Binding-site contacts:
Ligand atom CL2 contacts residue ILE184 of chain 3.A at 4.2 Å.
Ligand atom CL2 contacts residue TYR147 of chain 3.A at 2.4 Å.
Ligand atom CL2 contacts residue LEU187 of chain 3.A at 3.9 Å.
Ligand atom C2C contacts residue MET217 of chain 3.A at 3.9 Å (hydrophobic).
Ligand atom C4B contacts residue ILE125 of chain 3.A at 4.0 Å (hydrophobic).
Ligand atom C3C contacts residue ILE101 of chain 3.A at 3.8 Å (hydrophobic).
Ligand atom C31 contacts residue LEU103 of chain 3.A at 4.1 Å (hydrophobic).
Ligand atom O1B contacts residue ILE125 of chain 3.A at 4.1 Å.
Ligand atom C2A contacts residue ILE220 of chain 3.A at 4.1 Å (hydrophobic).
Ligand atom N2 contacts residue ASN215 of chain 3.A at 4.0 Å.
Ligand atom C4A contacts residue MET146 of chain 3.A at 4.0 Å (hydrophobic).
Ligand atom C1B contacts residue ILE125 of chain 3.A at 3.6 Å (hydrophobic).
Ligand atom C31 contacts residue MET195 of chain 3.A at 3.9 Å (hydrophobic).
Ligand atom C5A contacts residue TYR145 of chain 3.A at 3.7 Å (hydrophobic).
Ligand atom N3A contacts residue TYR147 of chain 3.A at 4.1 Å.
Ligand atom O1A contacts residue LEU127 of chain 3.A at 4.1 Å.
Ligand atom O1A contacts residue ILE239 of chain 3.A at 4.3 Å.
Ligand atom C4B contacts residue ILE220 of chain 3.A at 4.2 Å (hydrophobic).
Ligand atom CL1 contacts residue ILE125 of chain 3.A at 3.7 Å.
Ligand atom C2B contacts residue ILE184 of chain 3.A at 4.1 Å (hydrophobic).
Ligand atom C4 contacts residue LEU103 of chain 3.A at 3.6 Å (hydrophobic).
Ligand atom C2C contacts residue ILE101 of chain 3.A at 4.2 Å (hydrophobic).
Ligand atom C3 contacts residue LEU103 of chain 3.A at 4.3 Å (hydrophobic).
Ligand atom N3A contacts residue ILE220 of chain 3.A at 4.3 Å.
Ligand atom C5B contacts residue ILE125 of chain 3.A at 3.5 Å (hydrophobic).
Ligand atom C5B contacts residue ILE220 of chain 3.A at 4.3 Å (hydrophobic).
Ligand atom C4A contacts residue TYR145 of chain 3.A at 3.7 Å (hydrophobic).
Ligand atom N2 contacts residue MET217 of chain 3.A at 3.1 Å (h-bond).
Ligand atom C5 contacts residue MET217 of chain 3.A at 3.8 Å (hydrophobic).
Ligand atom CL1 contacts residue ILE239 of chain 3.A at 4.0 Å.
Ligand atom C6B contacts residue ILE125 of chain 3.A at 3.3 Å (hydrophobic).
Ligand atom C3B contacts residue ILE125 of chain 3.A at 4.3 Å (hydrophobic).
Ligand atom O1 contacts residue MET217 of chain 3.A at 2.7 Å (h-bond).
Ligand atom C2B contacts residue TYR147 of chain 3.A at 3.4 Å (hydrophobic).
Ligand atom C2A contacts residue PHE182 of chain 3.A at 4.1 Å (hydrophobic).
Ligand atom N3A contacts residue PHE182 of chain 3.A at 4.1 Å.
Ligand atom C2B contacts residue ILE125 of chain 3.A at 4.1 Å (hydrophobic).
Ligand atom C5A contacts residue LEU127 of chain 3.A at 3.8 Å (hydrophobic).
Ligand atom C3 contacts residue MET217 of chain 3.A at 4.2 Å (hydrophobic).
Ligand atom C3B contacts residue TYR147 of chain 3.A at 3.3 Å (hydrophobic).

Sequence of chain 3.A:
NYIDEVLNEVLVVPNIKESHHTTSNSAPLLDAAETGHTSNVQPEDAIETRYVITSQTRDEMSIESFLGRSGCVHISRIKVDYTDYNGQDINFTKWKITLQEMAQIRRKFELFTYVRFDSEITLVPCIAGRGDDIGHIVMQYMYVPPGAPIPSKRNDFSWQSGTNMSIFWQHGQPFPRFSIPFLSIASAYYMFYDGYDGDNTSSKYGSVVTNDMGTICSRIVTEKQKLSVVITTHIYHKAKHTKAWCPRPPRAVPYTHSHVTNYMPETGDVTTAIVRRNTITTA

This small molecule binds to this protein.
Small molecule (SMILES): Cc1cc(CCCOc2c(Cl)cc(C3=NCCO3)cc2Cl)on1